Sequence of chain 1.A:
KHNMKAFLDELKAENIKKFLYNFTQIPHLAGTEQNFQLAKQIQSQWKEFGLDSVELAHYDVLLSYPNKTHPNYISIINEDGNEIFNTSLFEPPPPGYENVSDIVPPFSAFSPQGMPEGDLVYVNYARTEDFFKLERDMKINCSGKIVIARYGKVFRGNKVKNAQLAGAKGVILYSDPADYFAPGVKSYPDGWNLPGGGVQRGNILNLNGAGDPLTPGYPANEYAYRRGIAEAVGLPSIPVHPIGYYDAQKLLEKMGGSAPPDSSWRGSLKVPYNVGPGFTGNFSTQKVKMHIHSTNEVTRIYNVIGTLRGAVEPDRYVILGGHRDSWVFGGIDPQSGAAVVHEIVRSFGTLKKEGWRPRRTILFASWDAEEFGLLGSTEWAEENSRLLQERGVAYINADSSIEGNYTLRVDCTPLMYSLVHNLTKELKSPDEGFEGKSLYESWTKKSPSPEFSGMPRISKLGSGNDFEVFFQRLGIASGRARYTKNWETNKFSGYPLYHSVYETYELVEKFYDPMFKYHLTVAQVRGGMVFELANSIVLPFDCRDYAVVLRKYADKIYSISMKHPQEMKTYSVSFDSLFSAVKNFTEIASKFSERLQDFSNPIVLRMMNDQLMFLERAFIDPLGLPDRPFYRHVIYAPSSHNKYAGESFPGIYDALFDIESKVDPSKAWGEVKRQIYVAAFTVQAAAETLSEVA

Binding-site contacts:
Ligand atom C1 contacts residue SER591 of chain 1.A at 3.6 Å.
Ligand atom O6 contacts residue HIS69 of chain 2.A at 3.8 Å.
Ligand atom C2 contacts residue SER591 of chain 1.A at 3.6 Å.
Ligand atom C7 contacts residue ASN595 of chain 1.A at 3.8 Å.
Ligand atom O2 contacts residue EDO1 of chain 2.N at 3.3 Å.
Ligand atom O6 contacts residue LEU67 of chain 2.A at 2.8 Å (h-bond).
Ligand atom C1 contacts residue ASN595 of chain 1.A at 1.4 Å.
Ligand atom C3 contacts residue ARG311 of chain 2.A at 3.7 Å.
Ligand atom N2 contacts residue ASN595 of chain 1.A at 2.9 Å (h-bond).
Ligand atom O5 contacts residue EDO1 of chain 2.N at 3.4 Å.
Ligand atom C6 contacts residue LEU67 of chain 2.A at 3.0 Å (hydrophobic).
Ligand atom C4 contacts residue GLU233 of chain 2.A at 3.5 Å.
Ligand atom N2 contacts residue GLN697 of chain 1.A at 3.5 Å (h-bond).
Ligand atom C5 contacts residue GLU233 of chain 2.A at 3.6 Å.
Ligand atom O6 contacts residue GLU233 of chain 2.A at 3.4 Å.
Ligand atom C7 contacts residue GLN697 of chain 1.A at 3.4 Å.
Ligand atom C6 contacts residue EDO1 of chain 2.N at 3.3 Å.
Ligand atom O7 contacts residue GLN697 of chain 1.A at 3.3 Å (h-bond).
Ligand atom C1 contacts residue GLN697 of chain 1.A at 3.9 Å.
Ligand atom O3 contacts residue GLU233 of chain 2.A at 3.7 Å.
Ligand atom N2 contacts residue SER591 of chain 1.A at 2.9 Å (h-bond).
Ligand atom C8 contacts residue ALA592 of chain 1.A at 3.8 Å (hydrophobic).
Ligand atom C4 contacts residue ARG311 of chain 2.A at 3.5 Å.
Ligand atom C8 contacts residue SER588 of chain 1.A at 3.5 Å.
Ligand atom O4 contacts residue GLU233 of chain 2.A at 2.6 Å (salt-bridge).
Ligand atom C2 contacts residue ARG311 of chain 2.A at 3.8 Å.
Ligand atom C2 contacts residue GLU233 of chain 2.A at 3.4 Å.
Ligand atom O2 contacts residue HIS69 of chain 2.A at 3.1 Å (h-bond).
Ligand atom O5 contacts residue HIS69 of chain 2.A at 3.6 Å.
Ligand atom C3 contacts residue ARG311 of chain 2.A at 3.7 Å.
Ligand atom O3 contacts residue ARG311 of chain 2.A at 3.0 Å (salt-bridge).
Ligand atom O2 contacts residue GLU233 of chain 2.A at 2.5 Å (salt-bridge).
Ligand atom C3 contacts residue ASN595 of chain 1.A at 3.7 Å.
Ligand atom C8 contacts residue TYR234 of chain 2.A at 3.7 Å (hydrophobic).
Ligand atom C2 contacts residue GLN697 of chain 1.A at 3.7 Å.
Ligand atom O2 contacts residue ARG311 of chain 2.A at 3.5 Å (salt-bridge).
Ligand atom C5 contacts residue ASN595 of chain 1.A at 3.6 Å.
Ligand atom O4 contacts residue ARG311 of chain 2.A at 3.8 Å.
Ligand atom O5 contacts residue ASN595 of chain 1.A at 2.2 Å (h-bond).
Ligand atom C2 contacts residue ASN595 of chain 1.A at 2.4 Å.

This protein binds this small molecule.
Small molecule (SMILES): CC(=O)N[C@H]1[C@H](O[C@H]2[C@H](O)[C@@H](NC(C)=O)CO[C@@H]2CO)O[C@H](CO)[C@@H](O[C@@H]2O[C@H](CO[C@H]3O[C@H](CO)[C@@H](O)[C@H](O)[C@@H]3O)[C@@H](O)[C@H](O[C@H]3O[C@H](CO)[C@@H](O)[C@H](O)[C@@H]3O)[C@@H]2O)[C@@H]1O

Sequence of chain 2.A:
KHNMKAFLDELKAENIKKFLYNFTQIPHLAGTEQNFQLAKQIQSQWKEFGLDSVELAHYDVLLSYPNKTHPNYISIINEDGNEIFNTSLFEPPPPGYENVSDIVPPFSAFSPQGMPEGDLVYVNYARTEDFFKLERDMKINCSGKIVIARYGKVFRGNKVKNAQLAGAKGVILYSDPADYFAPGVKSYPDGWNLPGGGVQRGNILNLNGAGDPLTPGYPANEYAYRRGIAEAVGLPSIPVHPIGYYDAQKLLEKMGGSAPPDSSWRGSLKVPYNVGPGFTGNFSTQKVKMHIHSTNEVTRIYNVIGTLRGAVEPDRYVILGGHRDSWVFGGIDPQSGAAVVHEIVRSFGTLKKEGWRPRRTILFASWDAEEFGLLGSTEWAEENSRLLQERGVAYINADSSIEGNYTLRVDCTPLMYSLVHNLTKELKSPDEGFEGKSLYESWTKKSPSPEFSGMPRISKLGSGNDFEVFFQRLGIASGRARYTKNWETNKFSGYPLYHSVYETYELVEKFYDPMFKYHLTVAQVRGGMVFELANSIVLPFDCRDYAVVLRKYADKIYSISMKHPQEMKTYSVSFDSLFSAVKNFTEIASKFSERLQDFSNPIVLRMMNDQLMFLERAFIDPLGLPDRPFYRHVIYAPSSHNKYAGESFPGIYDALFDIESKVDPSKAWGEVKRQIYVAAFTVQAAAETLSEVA